Binding-site contacts:
Ligand atom C3 contacts residue LEU319 of chain 1.A at 4.1 Å (hydrophobic).
Ligand atom C5 contacts residue LEU319 of chain 1.A at 3.7 Å (hydrophobic).
Ligand atom C11 contacts residue LEU317 of chain 1.A at 3.6 Å (hydrophobic).
Ligand atom C7 contacts residue LEU317 of chain 1.A at 3.4 Å (hydrophobic).
Ligand atom C3 contacts residue LEU317 of chain 1.A at 4.1 Å (hydrophobic).
Ligand atom S contacts residue GLY139 of chain 1.A at 3.8 Å.
Ligand atom O2S contacts residue SER224 of chain 1.A at 2.4 Å (h-bond).
Ligand atom O2S contacts residue GLY138 of chain 1.A at 3.0 Å (h-bond).
Ligand atom C1 contacts residue PHE360 of chain 1.A at 3.9 Å (hydrophobic).
Ligand atom O1S contacts residue DSC1 of chain 1.G at 3.4 Å (h-bond).
Ligand atom C2 contacts residue GLY139 of chain 1.A at 4.0 Å.
Ligand atom C9 contacts residue VAL549 of chain 1.A at 4.0 Å (hydrophobic).
Ligand atom C9 contacts residue PRO261 of chain 1.A at 3.8 Å (hydrophobic).
Ligand atom O2S contacts residue GLY137 of chain 1.A at 4.0 Å.
Ligand atom C5 contacts residue LEU317 of chain 1.A at 3.9 Å (hydrophobic).
Ligand atom C7 contacts residue PRO261 of chain 1.A at 4.2 Å (hydrophobic).
Ligand atom O2S contacts residue GLY139 of chain 1.A at 2.8 Å (h-bond).
Ligand atom C7 contacts residue LEU322 of chain 1.A at 3.9 Å (hydrophobic).
Ligand atom C1 contacts residue SER224 of chain 1.A at 2.6 Å.
Ligand atom C12 contacts residue PHE381 of chain 1.A at 3.8 Å (hydrophobic).
Ligand atom O1S contacts residue PHE360 of chain 1.A at 3.7 Å.
Ligand atom C8 contacts residue PRO261 of chain 1.A at 4.1 Å (hydrophobic).
Ligand atom C10 contacts residue LEU428 of chain 1.A at 3.6 Å (hydrophobic).
Ligand atom C9 contacts residue LEU317 of chain 1.A at 3.6 Å (hydrophobic).
Ligand atom C1 contacts residue GLY139 of chain 1.A at 4.1 Å.
Ligand atom C4 contacts residue MET228 of chain 1.A at 3.6 Å (hydrophobic).
Ligand atom S contacts residue ALA225 of chain 1.A at 3.6 Å.
Ligand atom C12 contacts residue LEU317 of chain 1.A at 3.9 Å (hydrophobic).
Ligand atom O1S contacts residue SER224 of chain 1.A at 2.4 Å (h-bond).
Ligand atom C2 contacts residue ALA225 of chain 1.A at 4.2 Å (hydrophobic).
Ligand atom C8 contacts residue LEU317 of chain 1.A at 3.5 Å (hydrophobic).
Ligand atom C1 contacts residue PHE430 of chain 1.A at 3.9 Å (hydrophobic).
Ligand atom C4 contacts residue LEU319 of chain 1.A at 4.0 Å (hydrophobic).
Ligand atom S contacts residue SER224 of chain 1.A at 1.5 Å (h-bond).
Ligand atom O1S contacts residue HIS464 of chain 1.A at 3.2 Å.
Ligand atom C12 contacts residue ARG318 of chain 1.A at 4.0 Å.
Ligand atom O2S contacts residue ALA225 of chain 1.A at 3.0 Å (h-bond).
Ligand atom C2 contacts residue SER224 of chain 1.A at 3.1 Å.
Ligand atom C12 contacts residue VAL549 of chain 1.A at 4.1 Å (hydrophobic).
Ligand atom C6 contacts residue LEU322 of chain 1.A at 4.1 Å (hydrophobic).

A protein and the small-molecule ligand that binds it are described below.
Small molecule (SMILES): CCCCCCCCCCCCS(=O)(=O)[O-]

Sequence of chain 1.A:
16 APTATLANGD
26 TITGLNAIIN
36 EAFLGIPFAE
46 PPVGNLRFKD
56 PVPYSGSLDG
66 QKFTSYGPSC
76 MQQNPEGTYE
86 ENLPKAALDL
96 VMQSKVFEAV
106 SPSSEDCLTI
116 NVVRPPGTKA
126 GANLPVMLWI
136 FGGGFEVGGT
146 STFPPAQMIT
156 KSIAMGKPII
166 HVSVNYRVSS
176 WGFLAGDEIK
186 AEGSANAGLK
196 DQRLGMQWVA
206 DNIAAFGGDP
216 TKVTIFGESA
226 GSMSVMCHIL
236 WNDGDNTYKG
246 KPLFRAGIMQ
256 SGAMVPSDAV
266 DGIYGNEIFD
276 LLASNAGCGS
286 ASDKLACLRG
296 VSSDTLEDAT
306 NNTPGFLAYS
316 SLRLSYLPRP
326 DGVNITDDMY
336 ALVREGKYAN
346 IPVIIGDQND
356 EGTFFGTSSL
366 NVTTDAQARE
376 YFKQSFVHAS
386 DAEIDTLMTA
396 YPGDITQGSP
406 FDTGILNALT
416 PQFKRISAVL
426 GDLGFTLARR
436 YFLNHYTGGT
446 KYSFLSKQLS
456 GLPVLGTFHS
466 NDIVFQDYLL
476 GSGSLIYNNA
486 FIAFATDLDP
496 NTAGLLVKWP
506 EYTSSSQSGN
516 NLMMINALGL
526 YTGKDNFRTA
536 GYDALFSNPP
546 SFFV